Sequence of chain 1.A:
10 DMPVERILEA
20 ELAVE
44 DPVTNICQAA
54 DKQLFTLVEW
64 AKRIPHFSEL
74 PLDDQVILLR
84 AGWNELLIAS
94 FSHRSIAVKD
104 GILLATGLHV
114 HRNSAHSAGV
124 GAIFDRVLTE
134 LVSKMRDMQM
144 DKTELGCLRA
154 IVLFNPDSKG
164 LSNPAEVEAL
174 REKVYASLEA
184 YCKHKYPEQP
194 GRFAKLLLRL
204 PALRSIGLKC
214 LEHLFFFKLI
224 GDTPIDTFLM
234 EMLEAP

Binding-site contacts:
Ligand atom CAC contacts residue PHE94 of chain 1.A at 3.5 Å (hydrophobic).
Ligand atom CAK contacts residue PHE94 of chain 1.A at 3.7 Å (hydrophobic).
Ligand atom CAH contacts residue PHE220 of chain 1.A at 3.7 Å (hydrophobic).
Ligand atom NAV contacts residue ALA53 of chain 1.A at 3.6 Å.
Ligand atom CAP contacts residue ALA53 of chain 1.A at 3.7 Å (hydrophobic).
Ligand atom OAY contacts residue ARG97 of chain 1.A at 3.1 Å (salt-bridge).
Ligand atom CAA contacts residue CYS213 of chain 1.A at 3.8 Å (hydrophobic).
Ligand atom CAE contacts residue CYS213 of chain 1.A at 3.6 Å (hydrophobic).
Ligand atom OAZ contacts residue ALA108 of chain 1.A at 2.8 Å (h-bond).
Ligand atom CAJ contacts residue VAL46 of chain 1.A at 3.8 Å (hydrophobic).
Ligand atom CAX contacts residue ALA108 of chain 1.A at 3.8 Å (hydrophobic).
Ligand atom CAO contacts residue LEU90 of chain 1.A at 3.8 Å (hydrophobic).
Ligand atom CAJ contacts residue PHE220 of chain 1.A at 3.5 Å (hydrophobic).
Ligand atom OAZ contacts residue ARG97 of chain 1.A at 3.6 Å (salt-bridge).
Ligand atom CAN contacts residue ALA53 of chain 1.A at 3.6 Å (hydrophobic).
Ligand atom CAR contacts residue ALA52 of chain 1.A at 3.8 Å (hydrophobic).
Ligand atom OAZ contacts residue LEU107 of chain 1.A at 3.4 Å.
Ligand atom CAX contacts residue GLN56 of chain 1.A at 3.7 Å.
Ligand atom CAT contacts residue PHE94 of chain 1.A at 3.4 Å (hydrophobic).
Ligand atom CAS contacts residue PHE94 of chain 1.A at 3.8 Å (hydrophobic).
Ligand atom CAQ contacts residue ALA53 of chain 1.A at 3.8 Å (hydrophobic).
Ligand atom CAI contacts residue VAL123 of chain 1.A at 3.7 Å (hydrophobic).
Ligand atom CAB contacts residue ILE49 of chain 1.A at 3.7 Å (hydrophobic).
Ligand atom CAX contacts residue ARG97 of chain 1.A at 3.7 Å.
Ligand atom CAA contacts residue ILE49 of chain 1.A at 3.6 Å (hydrophobic).
Ligand atom CAO contacts residue ASN87 of chain 1.A at 3.7 Å.
Ligand atom CAT contacts residue LEU90 of chain 1.A at 3.6 Å (hydrophobic).
Ligand atom CAL contacts residue ILE49 of chain 1.A at 3.7 Å (hydrophobic).
Ligand atom NAW contacts residue PHE94 of chain 1.A at 3.6 Å.
Ligand atom CAF contacts residue ILE49 of chain 1.A at 3.7 Å (hydrophobic).
Ligand atom CAO contacts residue ILE91 of chain 1.A at 3.6 Å (hydrophobic).
Ligand atom CAL contacts residue ILE105 of chain 1.A at 3.8 Å (hydrophobic).
Ligand atom CAQ contacts residue ILE49 of chain 1.A at 3.7 Å (hydrophobic).
Ligand atom OAY contacts residue GLN56 of chain 1.A at 3.2 Å.
Ligand atom NAW contacts residue LEU90 of chain 1.A at 3.4 Å.
Ligand atom CAF contacts residue CYS213 of chain 1.A at 3.5 Å (hydrophobic).
Ligand atom OAY contacts residue ALA108 of chain 1.A at 3.9 Å.
Ligand atom OAZ contacts residue ALA52 of chain 1.A at 3.5 Å.
Ligand atom OAY contacts residue PHE94 of chain 1.A at 3.8 Å.
Ligand atom CAH contacts residue HIS216 of chain 1.A at 3.8 Å.

A small-molecule ligand and the protein it binds are described below.
Small molecule (SMILES): CCN(c1ccc(OCC(C)C)c(C(C)C)c1)c1ccc(C(=O)O)cn1